Binding-site contacts:
Ligand atom C26 contacts residue ARG359 of chain 1.B at 3.8 Å.
Ligand atom O33 contacts residue GLN280 of chain 1.B at 3.6 Å (h-bond).
Ligand atom O17 contacts residue PRO272 of chain 1.B at 3.1 Å (h-bond).
Ligand atom O3 contacts residue ARG359 of chain 1.B at 2.2 Å (salt-bridge).
Ligand atom C28 contacts residue LEU215 of chain 1.B at 3.6 Å (hydrophobic).
Ligand atom C22 contacts residue ARG276 of chain 1.B at 3.5 Å.
Ligand atom C27 contacts residue HIS227 of chain 1.B at 3.4 Å.
Ligand atom C11 contacts residue HIS227 of chain 1.B at 3.6 Å.
Ligand atom C33 contacts residue LEU361 of chain 1.B at 3.5 Å (hydrophobic).
Ligand atom C29 contacts residue HIS227 of chain 1.B at 3.8 Å.
Ligand atom O1 contacts residue HIS227 of chain 1.B at 3.3 Å (h-bond).
Ligand atom C3 contacts residue ARG359 of chain 1.B at 2.8 Å.
Ligand atom C8 contacts residue ARG276 of chain 1.B at 3.7 Å.
Ligand atom C32 contacts residue THR274 of chain 1.B at 3.7 Å.
Ligand atom C13 contacts residue LEU228 of chain 1.B at 3.9 Å (hydrophobic).
Ligand atom C30 contacts residue LEU273 of chain 1.B at 3.6 Å (hydrophobic).
Ligand atom O33 contacts residue LEU361 of chain 1.B at 3.4 Å.
Ligand atom C29 contacts residue ALA231 of chain 1.B at 3.8 Å (hydrophobic).
Ligand atom C17 contacts residue THR274 of chain 1.B at 3.8 Å.
Ligand atom C2 contacts residue ARG359 of chain 1.B at 3.8 Å.
Ligand atom O7 contacts residue HIS227 of chain 1.B at 3.6 Å (h-bond).
Ligand atom C23 contacts residue THR274 of chain 1.B at 3.4 Å.
Ligand atom C25 contacts residue PRO358 of chain 1.B at 3.9 Å (hydrophobic).
Ligand atom O5 contacts residue HIS227 of chain 1.B at 3.2 Å (h-bond).
Ligand atom C4 contacts residue ARG359 of chain 1.B at 3.9 Å.
Ligand atom C32 contacts residue GLN280 of chain 1.B at 3.5 Å.
Ligand atom C13 contacts residue HIS227 of chain 1.B at 3.5 Å.
Ligand atom C30 contacts residue LEU215 of chain 1.B at 3.6 Å (hydrophobic).
Ligand atom N33 contacts residue LEU361 of chain 1.B at 3.5 Å.
Ligand atom C25 contacts residue PHE270 of chain 1.B at 4.0 Å (hydrophobic).
Ligand atom O17 contacts residue LEU273 of chain 1.B at 3.4 Å.
Ligand atom N33 contacts residue GLY360 of chain 1.B at 3.5 Å (h-bond).
Ligand atom C1 contacts residue HIS227 of chain 1.B at 3.7 Å.
Ligand atom C28 contacts residue ASP224 of chain 1.B at 3.3 Å.
Ligand atom C10 contacts residue HIS227 of chain 1.B at 3.5 Å.
Ligand atom C24 contacts residue ARG276 of chain 1.B at 3.9 Å.
Ligand atom O17 contacts residue THR274 of chain 1.B at 2.7 Å (h-bond).
Ligand atom C20 contacts residue THR274 of chain 1.B at 3.2 Å.
Ligand atom O11 contacts residue ASP224 of chain 1.B at 3.1 Å (salt-bridge).
Ligand atom C7 contacts residue HIS227 of chain 1.B at 3.7 Å.

Sequence of chain 1.B:
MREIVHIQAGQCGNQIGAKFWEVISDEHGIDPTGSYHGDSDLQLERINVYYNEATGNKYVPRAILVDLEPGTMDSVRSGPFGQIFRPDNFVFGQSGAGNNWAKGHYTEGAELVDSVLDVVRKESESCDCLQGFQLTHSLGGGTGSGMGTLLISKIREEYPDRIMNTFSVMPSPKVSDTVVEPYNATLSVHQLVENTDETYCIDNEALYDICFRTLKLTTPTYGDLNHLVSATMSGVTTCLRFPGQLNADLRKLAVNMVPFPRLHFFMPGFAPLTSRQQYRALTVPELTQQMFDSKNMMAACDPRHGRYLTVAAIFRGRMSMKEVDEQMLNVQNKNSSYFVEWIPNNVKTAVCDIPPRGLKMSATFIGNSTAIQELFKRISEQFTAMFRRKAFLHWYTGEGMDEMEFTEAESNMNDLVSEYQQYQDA

This small molecule binds to this protein.
Small molecule (SMILES): C=C/C=C\[C@H](C)[C@H](OC(N)=O)[C@@H](C)[C@H](O)[C@@H](C)C/C(C)=C\[C@H](C)[C@@H](O)[C@@H](C)/C=C\[C@@H](O)C[C@@H]1OC(=O)[C@H](C)[C@@H](O)[C@H]1C